Sequence of chain 1.K:
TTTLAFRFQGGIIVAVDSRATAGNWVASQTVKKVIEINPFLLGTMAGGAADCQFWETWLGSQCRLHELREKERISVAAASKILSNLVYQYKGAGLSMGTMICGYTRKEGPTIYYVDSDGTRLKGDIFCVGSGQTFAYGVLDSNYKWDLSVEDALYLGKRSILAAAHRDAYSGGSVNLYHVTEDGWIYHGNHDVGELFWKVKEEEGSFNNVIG

A small-molecule ligand and the protein it binds are described below.
Small molecule (SMILES): COc1ccc(C[C@H](NC(=O)[C@H](C)NC(=O)CN2CCOCC2)C(=O)N[C@@H](CCC2CCCCC2)[C@@H](O)C(C)(C)O)cc1

Sequence of chain 1.L:
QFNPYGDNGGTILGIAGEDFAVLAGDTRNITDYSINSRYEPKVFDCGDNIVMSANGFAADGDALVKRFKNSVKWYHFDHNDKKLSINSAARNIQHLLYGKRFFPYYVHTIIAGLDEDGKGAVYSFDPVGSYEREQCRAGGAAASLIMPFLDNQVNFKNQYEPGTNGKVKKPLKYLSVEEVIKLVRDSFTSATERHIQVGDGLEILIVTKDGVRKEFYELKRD

Binding-site contacts:
Ligand atom O49 contacts residue ALA20 of chain 1.K at 3.4 Å.
Ligand atom C33 contacts residue VAL128 of chain 1.L at 3.7 Å (hydrophobic).
Ligand atom C11 contacts residue THR1 of chain 1.K at 1.5 Å.
Ligand atom C23 contacts residue GLY47 of chain 1.K at 3.5 Å.
Ligand atom C8 contacts residue GLY47 of chain 1.K at 3.7 Å.
Ligand atom C6 contacts residue VAL31 of chain 1.K at 3.8 Å (hydrophobic).
Ligand atom C8 contacts residue THR1 of chain 1.K at 2.4 Å.
Ligand atom C43 contacts residue SER96 of chain 1.K at 3.8 Å.
Ligand atom C7 contacts residue GLY47 of chain 1.K at 3.5 Å.
Ligand atom C10 contacts residue ARG19 of chain 1.K at 3.5 Å.
Ligand atom C42 contacts residue GLY47 of chain 1.K at 3.7 Å.
Ligand atom N25 contacts residue THR21 of chain 1.K at 3.0 Å (h-bond).
Ligand atom C10 contacts residue THR21 of chain 1.K at 3.5 Å.
Ligand atom C11 contacts residue SER131 of chain 1.K at 3.0 Å.
Ligand atom O49 contacts residue THR21 of chain 1.K at 3.0 Å (h-bond).
Ligand atom C6 contacts residue LYS32 of chain 1.K at 3.4 Å.
Ligand atom C11 contacts residue TYR170 of chain 1.K at 3.3 Å (hydrophobic).
Ligand atom C1 contacts residue GLN53 of chain 1.K at 3.8 Å.
Ligand atom C10 contacts residue TYR170 of chain 1.K at 3.5 Å (hydrophobic).
Ligand atom C27 contacts residue THR21 of chain 1.K at 3.6 Å.
Ligand atom O21 contacts residue GLY47 of chain 1.K at 3.0 Å (h-bond).
Ligand atom C3 contacts residue ALA49 of chain 1.K at 3.6 Å (hydrophobic).
Ligand atom C42 contacts residue GLY48 of chain 1.K at 3.7 Å.
Ligand atom O21 contacts residue THR1 of chain 1.K at 2.4 Å (h-bond).
Ligand atom C10 contacts residue THR1 of chain 1.K at 3.2 Å.
Ligand atom C1 contacts residue VAL31 of chain 1.K at 3.7 Å (hydrophobic).
Ligand atom C9 contacts residue THR1 of chain 1.K at 1.4 Å.
Ligand atom C1 contacts residue ALA49 of chain 1.K at 3.6 Å (hydrophobic).
Ligand atom N22 contacts residue GLY47 of chain 1.K at 2.8 Å (h-bond).
Ligand atom C26 contacts residue THR21 of chain 1.K at 3.8 Å.
Ligand atom O13 contacts residue THR1 of chain 1.K at 3.7 Å.
Ligand atom O39 contacts residue ALA49 of chain 1.K at 3.1 Å (h-bond).
Ligand atom N28 contacts residue ASP126 of chain 1.L at 3.3 Å (salt-bridge).
Ligand atom C7 contacts residue THR1 of chain 1.K at 2.8 Å.
Ligand atom N22 contacts residue THR1 of chain 1.K at 3.7 Å.
Ligand atom C2 contacts residue VAL31 of chain 1.K at 3.4 Å (hydrophobic).
Ligand atom C24 contacts residue GLY47 of chain 1.K at 3.5 Å.
Ligand atom C5 contacts residue MET45 of chain 1.K at 3.6 Å (hydrophobic).
Ligand atom C2 contacts residue ALA49 of chain 1.K at 3.4 Å (hydrophobic).
Ligand atom C12 contacts residue THR1 of chain 1.K at 2.5 Å.